Sequence of chain 2.A:
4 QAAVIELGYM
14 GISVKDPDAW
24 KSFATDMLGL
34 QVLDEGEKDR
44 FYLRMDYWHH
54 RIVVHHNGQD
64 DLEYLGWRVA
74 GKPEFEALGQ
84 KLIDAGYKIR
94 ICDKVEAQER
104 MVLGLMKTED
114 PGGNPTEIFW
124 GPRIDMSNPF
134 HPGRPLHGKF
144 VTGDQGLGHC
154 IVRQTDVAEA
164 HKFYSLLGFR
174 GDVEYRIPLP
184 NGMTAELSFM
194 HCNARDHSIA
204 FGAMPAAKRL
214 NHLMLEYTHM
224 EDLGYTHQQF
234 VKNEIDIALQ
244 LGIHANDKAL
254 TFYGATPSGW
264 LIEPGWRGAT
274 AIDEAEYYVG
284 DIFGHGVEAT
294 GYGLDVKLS

A protein and the small-molecule ligand that binds it are described below.
Small molecule (SMILES): Cc1ccc(O)c(O)c1

Binding-site contacts:
Ligand atom C1 contacts residue ASP64 of chain 2.A at 4.5 Å.
Ligand atom C6 contacts residue ARG212 of chain 2.A at 3.8 Å.
Ligand atom C4 contacts residue ARG212 of chain 2.A at 4.0 Å.
Ligand atom C contacts residue ASP64 of chain 2.A at 4.0 Å.
Ligand atom O3 contacts residue GLN62 of chain 2.A at 3.7 Å.
Ligand atom C3 contacts residue ASP64 of chain 2.A at 4.2 Å.
Ligand atom O3 contacts residue GLU66 of chain 2.A at 2.5 Å (salt-bridge).
Ligand atom C contacts residue ARG156 of chain 2.A at 4.4 Å.
Ligand atom C2 contacts residue ARG212 of chain 2.A at 3.4 Å.
Ligand atom C contacts residue ARG212 of chain 2.A at 3.5 Å.
Ligand atom O3 contacts residue ASP64 of chain 2.A at 3.8 Å.
Ligand atom C3 contacts residue GLN62 of chain 2.A at 3.3 Å.
Ligand atom C3 contacts residue GLU66 of chain 2.A at 3.3 Å.
Ligand atom C3 contacts residue ARG212 of chain 2.A at 3.5 Å.
Ligand atom O3 contacts residue LEU65 of chain 2.A at 3.0 Å (h-bond).
Ligand atom O3 contacts residue SER16 of chain 2.A at 3.5 Å (h-bond).
Ligand atom C1 contacts residue ARG212 of chain 2.A at 3.5 Å.
Ligand atom C5 contacts residue ARG212 of chain 2.A at 4.3 Å.
Ligand atom C1 contacts residue GLN62 of chain 2.A at 3.4 Å.
Ligand atom O4 contacts residue SER16 of chain 2.A at 4.2 Å.
Ligand atom C2 contacts residue LEU65 of chain 2.A at 3.8 Å (hydrophobic).
Ligand atom O4 contacts residue GLN62 of chain 2.A at 3.1 Å.
Ligand atom C2 contacts residue GLN62 of chain 2.A at 3.6 Å.
Ligand atom C5 contacts residue GLN62 of chain 2.A at 2.4 Å.
Ligand atom O4 contacts residue GLU66 of chain 2.A at 2.5 Å (salt-bridge).
Ligand atom C4 contacts residue GLU66 of chain 2.A at 3.3 Å.
Ligand atom C3 contacts residue LEU65 of chain 2.A at 3.7 Å (hydrophobic).
Ligand atom C2 contacts residue ASP64 of chain 2.A at 3.8 Å.
Ligand atom O3 contacts residue ARG212 of chain 2.A at 3.9 Å.
Ligand atom C6 contacts residue GLN62 of chain 2.A at 2.8 Å.
Ligand atom C4 contacts residue GLN62 of chain 2.A at 2.7 Å.